Binding-site contacts:
Ligand atom C10 contacts residue PHE250 of chain 1.D at 3.8 Å (hydrophobic).
Ligand atom C14 contacts residue PHE283 of chain 1.D at 3.6 Å (hydrophobic).
Ligand atom N15 contacts residue PHE250 of chain 1.D at 3.6 Å.
Ligand atom C23 contacts residue VAL232 of chain 1.D at 3.9 Å (hydrophobic).
Ligand atom O19 contacts residue PHE283 of chain 1.D at 3.5 Å.
Ligand atom C22 contacts residue PHE283 of chain 1.D at 4.0 Å (hydrophobic).
Ligand atom O16 contacts residue GLN280 of chain 1.D at 3.0 Å (h-bond).
Ligand atom C4 contacts residue PHE250 of chain 1.D at 3.8 Å (hydrophobic).
Ligand atom O16 contacts residue TYR247 of chain 1.D at 3.7 Å.
Ligand atom C9 contacts residue GLN280 of chain 1.D at 4.0 Å.
Ligand atom C17 contacts residue TYR78 of chain 1.D at 4.1 Å (hydrophobic).
Ligand atom C22 contacts residue MET267 of chain 1.D at 3.6 Å (hydrophobic).
Ligand atom N8 contacts residue PHE250 of chain 1.D at 4.0 Å.
Ligand atom C1 contacts residue PHE283 of chain 1.D at 3.8 Å (hydrophobic).
Ligand atom C14 contacts residue LEU189 of chain 1.D at 3.7 Å (hydrophobic).
Ligand atom C17 contacts residue HIS79 of chain 1.D at 4.0 Å.
Ligand atom C9 contacts residue PHE250 of chain 1.D at 4.0 Å (hydrophobic).
Ligand atom C12 contacts residue GLN280 of chain 1.D at 4.0 Å.
Ligand atom C23 contacts residue GLN280 of chain 1.D at 3.8 Å.
Ligand atom C22 contacts residue GLN280 of chain 1.D at 3.8 Å.
Ligand atom C18 contacts residue LEU229 of chain 1.D at 3.0 Å (hydrophobic).
Ligand atom C11 contacts residue LEU229 of chain 1.D at 3.2 Å (hydrophobic).
Ligand atom C6 contacts residue PHE283 of chain 1.D at 3.6 Å (hydrophobic).
Ligand atom C3 contacts residue PHE250 of chain 1.D at 3.9 Å (hydrophobic).
Ligand atom C23 contacts residue ILE246 of chain 1.D at 4.0 Å (hydrophobic).
Ligand atom O16 contacts residue PHE283 of chain 1.D at 3.5 Å.
Ligand atom C9 contacts residue PHE283 of chain 1.D at 3.5 Å (hydrophobic).
Ligand atom C23 contacts residue PHE283 of chain 1.D at 3.8 Å (hydrophobic).
Ligand atom C2 contacts residue PHE283 of chain 1.D at 3.8 Å (hydrophobic).
Ligand atom C12 contacts residue PHE283 of chain 1.D at 3.7 Å (hydrophobic).
Ligand atom O19 contacts residue GLN280 of chain 1.D at 3.0 Å (h-bond).
Ligand atom C4 contacts residue MET267 of chain 1.D at 3.8 Å (hydrophobic).
Ligand atom C7 contacts residue LEU189 of chain 1.D at 3.9 Å (hydrophobic).
Ligand atom C2 contacts residue PHE250 of chain 1.D at 4.0 Å (hydrophobic).
Ligand atom C13 contacts residue MET267 of chain 1.D at 3.9 Å (hydrophobic).
Ligand atom C1 contacts residue PHE250 of chain 1.D at 3.6 Å (hydrophobic).
Ligand atom C4 contacts residue PHE283 of chain 1.D at 3.6 Å (hydrophobic).
Ligand atom C22 contacts residue TYR247 of chain 1.D at 3.4 Å (hydrophobic).
Ligand atom C21 contacts residue LEU189 of chain 1.D at 4.1 Å (hydrophobic).
Ligand atom C17 contacts residue PHE250 of chain 1.D at 4.0 Å (hydrophobic).

Sequence of chain 1.D:
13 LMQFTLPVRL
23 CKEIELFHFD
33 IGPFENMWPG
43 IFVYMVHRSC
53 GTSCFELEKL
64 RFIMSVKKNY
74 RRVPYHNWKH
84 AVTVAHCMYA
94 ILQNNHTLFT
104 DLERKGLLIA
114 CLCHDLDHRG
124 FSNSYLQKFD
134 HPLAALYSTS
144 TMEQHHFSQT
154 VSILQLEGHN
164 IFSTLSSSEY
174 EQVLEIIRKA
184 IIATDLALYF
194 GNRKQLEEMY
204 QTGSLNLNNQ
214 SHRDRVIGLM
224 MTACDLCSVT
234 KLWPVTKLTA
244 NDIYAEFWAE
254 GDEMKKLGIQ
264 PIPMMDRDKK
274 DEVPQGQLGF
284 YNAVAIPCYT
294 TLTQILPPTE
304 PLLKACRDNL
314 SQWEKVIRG

A protein and the small-molecule ligand that binds it are described below.
Small molecule (SMILES): CC[C@H]1C(C)=NN=C(c2ccc(OC)c(OC)c2)c2cc(OC)c(OC)cc21